Binding-site contacts:
Ligand atom O5' contacts residue GLY85 of chain 1.B at 3.3 Å.
Ligand atom O2G contacts residue LYS105 of chain 1.B at 3.2 Å (salt-bridge).
Ligand atom O2G contacts residue GLY215 of chain 1.B at 2.9 Å (h-bond).
Ligand atom C5' contacts residue VAL90 of chain 1.B at 3.5 Å (hydrophobic).
Ligand atom O3A contacts residue SER86 of chain 1.B at 3.7 Å.
Ligand atom O1G contacts residue PHE216 of chain 1.B at 3.2 Å.
Ligand atom PA contacts residue ASP213 of chain 1.B at 3.3 Å.
Ligand atom O5' contacts residue GLU84 of chain 1.B at 3.5 Å.
Ligand atom PG contacts residue LYS105 of chain 1.B at 3.6 Å.
Ligand atom O1G contacts residue THR87 of chain 1.B at 3.2 Å.
Ligand atom C5' contacts residue GLU84 of chain 1.B at 3.5 Å.
Ligand atom N7 contacts residue MET150 of chain 1.B at 3.6 Å.
Ligand atom O3G contacts residue PHE216 of chain 1.B at 3.2 Å.
Ligand atom O2G contacts residue PHE214 of chain 1.B at 3.6 Å (h-bond).
Ligand atom N3B contacts residue ASP213 of chain 1.B at 2.8 Å (salt-bridge).
Ligand atom O1G contacts residue GLU121 of chain 1.B at 3.7 Å.
Ligand atom C2 contacts residue PHE152 of chain 1.B at 3.6 Å (hydrophobic).
Ligand atom C2 contacts residue LEU153 of chain 1.B at 3.3 Å (hydrophobic).
Ligand atom O2B contacts residue THR87 of chain 1.B at 2.6 Å (h-bond).
Ligand atom O2B contacts residue SER86 of chain 1.B at 2.9 Å (h-bond).
Ligand atom O2G contacts residue GLU121 of chain 1.B at 3.3 Å (salt-bridge).
Ligand atom PB contacts residue SER86 of chain 1.B at 3.5 Å.
Ligand atom N6 contacts residue GLU151 of chain 1.B at 2.7 Å (salt-bridge).
Ligand atom O1B contacts residue SER86 of chain 1.B at 3.3 Å (h-bond).
Ligand atom O3A contacts residue GLY85 of chain 1.B at 3.0 Å.
Ligand atom O2' contacts residue LEU202 of chain 1.B at 3.6 Å.
Ligand atom N1 contacts residue PHE152 of chain 1.B at 3.6 Å.
Ligand atom O4' contacts residue VAL90 of chain 1.B at 3.6 Å.
Ligand atom O3G contacts residue ASP195 of chain 1.B at 3.7 Å.
Ligand atom C5' contacts residue GLY85 of chain 1.B at 3.6 Å.
Ligand atom O2A contacts residue ASP213 of chain 1.B at 3.0 Å (salt-bridge).
Ligand atom O1A contacts residue LYS105 of chain 1.B at 3.5 Å.
Ligand atom N6 contacts residue ALA103 of chain 1.B at 3.5 Å.
Ligand atom N3B contacts residue LYS105 of chain 1.B at 3.1 Å (salt-bridge).
Ligand atom O2G contacts residue ASP213 of chain 1.B at 3.4 Å.
Ligand atom N1 contacts residue LEU153 of chain 1.B at 2.9 Å (h-bond).
Ligand atom C5 contacts residue LEU202 of chain 1.B at 3.5 Å (hydrophobic).
Ligand atom O3G contacts residue ASP213 of chain 1.B at 3.3 Å.
Ligand atom N6 contacts residue LEU153 of chain 1.B at 3.5 Å.
Ligand atom O1A contacts residue ASP213 of chain 1.B at 2.9 Å (salt-bridge).

The protein below binds the small molecule below.
Small molecule (SMILES): Nc1ncnc2c1ncn2[C@@H]1O[C@H](CO[P](=O)(O)O[P](=O)(O)NP(=O)(O)O)[C@@H](O)[C@H]1O

Sequence of chain 1.B:
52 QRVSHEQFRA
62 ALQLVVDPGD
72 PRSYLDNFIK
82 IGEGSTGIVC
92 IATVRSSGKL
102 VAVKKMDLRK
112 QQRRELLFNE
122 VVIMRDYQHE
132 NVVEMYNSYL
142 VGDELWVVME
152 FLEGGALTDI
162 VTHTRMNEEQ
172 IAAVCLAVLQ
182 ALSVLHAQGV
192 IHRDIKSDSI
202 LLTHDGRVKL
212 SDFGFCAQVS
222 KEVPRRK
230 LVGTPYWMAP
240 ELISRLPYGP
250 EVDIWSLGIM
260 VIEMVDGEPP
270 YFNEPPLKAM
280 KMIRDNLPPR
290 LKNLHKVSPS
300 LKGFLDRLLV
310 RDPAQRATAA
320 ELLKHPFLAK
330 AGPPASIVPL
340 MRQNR